Sequence of chain 11.A:
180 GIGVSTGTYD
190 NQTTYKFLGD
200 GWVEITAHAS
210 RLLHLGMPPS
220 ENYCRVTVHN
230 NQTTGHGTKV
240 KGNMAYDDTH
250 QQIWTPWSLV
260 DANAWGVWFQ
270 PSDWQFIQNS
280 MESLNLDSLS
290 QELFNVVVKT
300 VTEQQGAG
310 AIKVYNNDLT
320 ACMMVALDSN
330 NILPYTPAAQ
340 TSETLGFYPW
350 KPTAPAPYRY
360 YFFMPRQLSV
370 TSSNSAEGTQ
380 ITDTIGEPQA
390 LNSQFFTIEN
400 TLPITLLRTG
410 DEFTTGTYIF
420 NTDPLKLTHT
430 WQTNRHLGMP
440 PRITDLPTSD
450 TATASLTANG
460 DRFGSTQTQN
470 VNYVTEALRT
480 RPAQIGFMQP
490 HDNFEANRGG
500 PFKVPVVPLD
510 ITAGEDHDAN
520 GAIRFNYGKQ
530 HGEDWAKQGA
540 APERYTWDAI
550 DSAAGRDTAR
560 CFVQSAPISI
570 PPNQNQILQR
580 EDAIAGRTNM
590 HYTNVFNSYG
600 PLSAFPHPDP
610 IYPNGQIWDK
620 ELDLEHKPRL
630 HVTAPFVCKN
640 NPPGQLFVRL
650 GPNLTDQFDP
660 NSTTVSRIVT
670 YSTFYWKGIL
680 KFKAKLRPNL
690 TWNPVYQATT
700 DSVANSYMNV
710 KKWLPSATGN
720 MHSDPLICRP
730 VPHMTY

Binding-site contacts:
Ligand atom O5' contacts residue TRP201 of chain 11.A at 3.6 Å.
Ligand atom O3' contacts residue LYS682 of chain 11.A at 3.1 Å (salt-bridge).
Ligand atom C4' contacts residue TRP201 of chain 11.A at 4.3 Å (hydrophobic).
Ligand atom O2 contacts residue LEU197 of chain 11.A at 4.0 Å.
Ligand atom C3' contacts residue TRP201 of chain 11.A at 4.1 Å (hydrophobic).
Ligand atom C2' contacts residue TRP201 of chain 11.A at 3.6 Å (hydrophobic).
Ligand atom O4' contacts residue TRP201 of chain 11.A at 4.5 Å.
Ligand atom O2 contacts residue LYS682 of chain 11.A at 4.2 Å.
Ligand atom O2 contacts residue TRP201 of chain 11.A at 4.3 Å.
Ligand atom OP1 contacts residue PRO423 of chain 11.A at 3.6 Å.
Ligand atom N4 contacts residue ASP199 of chain 11.A at 4.0 Å.
Ligand atom N3 contacts residue TRP201 of chain 11.A at 3.6 Å.
Ligand atom C5 contacts residue TRP201 of chain 11.A at 3.4 Å (hydrophobic).
Ligand atom C4 contacts residue TRP201 of chain 11.A at 3.3 Å (hydrophobic).
Ligand atom C6 contacts residue TRP201 of chain 11.A at 3.5 Å (hydrophobic).
Ligand atom N1 contacts residue TRP201 of chain 11.A at 4.0 Å.
Ligand atom N4 contacts residue GLY198 of chain 11.A at 3.8 Å.
Ligand atom C5' contacts residue TRP201 of chain 11.A at 3.5 Å (hydrophobic).
Ligand atom C1' contacts residue LYS682 of chain 11.A at 4.5 Å.
Ligand atom C2 contacts residue TRP201 of chain 11.A at 3.9 Å (hydrophobic).
Ligand atom C1' contacts residue TRP201 of chain 11.A at 4.5 Å (hydrophobic).
Ligand atom N4 contacts residue TRP201 of chain 11.A at 3.8 Å.
Ligand atom C2' contacts residue LYS682 of chain 11.A at 3.6 Å.
Ligand atom C3' contacts residue LYS682 of chain 11.A at 3.8 Å.

The small molecule below binds the protein below.
Small molecule (SMILES): Nc1ccn([C@H]2C[C@H](O)[C@@H](COP(=O)(O)O)O2)c(=O)n1